This small molecule binds to this protein.
Small molecule (SMILES): Cc1cc(S(N)(=O)=O)ccc1NC(=O)COc1ccc(Cl)cc1C(=O)c1cc(Cl)cc(C#N)c1

Sequence of chain 1.A:
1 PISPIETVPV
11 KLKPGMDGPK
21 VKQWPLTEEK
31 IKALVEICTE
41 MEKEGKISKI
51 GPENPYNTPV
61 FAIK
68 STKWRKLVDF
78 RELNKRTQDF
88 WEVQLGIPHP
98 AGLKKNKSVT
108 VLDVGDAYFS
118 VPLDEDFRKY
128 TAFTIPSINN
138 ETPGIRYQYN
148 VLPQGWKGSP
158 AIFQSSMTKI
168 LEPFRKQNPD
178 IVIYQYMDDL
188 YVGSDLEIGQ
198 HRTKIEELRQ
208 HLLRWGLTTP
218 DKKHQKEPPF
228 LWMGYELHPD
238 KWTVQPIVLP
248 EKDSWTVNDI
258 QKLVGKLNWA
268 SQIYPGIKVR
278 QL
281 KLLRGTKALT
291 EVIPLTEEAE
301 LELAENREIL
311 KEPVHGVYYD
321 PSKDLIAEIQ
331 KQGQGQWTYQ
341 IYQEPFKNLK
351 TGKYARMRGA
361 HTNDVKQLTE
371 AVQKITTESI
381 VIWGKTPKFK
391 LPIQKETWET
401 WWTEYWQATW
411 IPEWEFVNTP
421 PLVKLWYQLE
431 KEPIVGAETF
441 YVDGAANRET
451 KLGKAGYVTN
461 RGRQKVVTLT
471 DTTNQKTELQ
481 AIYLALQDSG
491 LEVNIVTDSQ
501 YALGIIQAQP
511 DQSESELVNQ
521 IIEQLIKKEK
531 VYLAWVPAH

Binding-site contacts:
Ligand atom C21 contacts residue SER105 of chain 1.A at 3.5 Å.
Ligand atom C19 contacts residue PRO236 of chain 1.A at 3.7 Å (hydrophobic).
Ligand atom C22 contacts residue VAL106 of chain 1.A at 3.4 Å (hydrophobic).
Ligand atom C10 contacts residue TYR188 of chain 1.A at 3.5 Å (hydrophobic).
Ligand atom C5 contacts residue ASN103 of chain 1.A at 3.4 Å.
Ligand atom C23 contacts residue LEU234 of chain 1.A at 3.3 Å (hydrophobic).
Ligand atom N3 contacts residue LYS104 of chain 1.A at 3.3 Å (salt-bridge).
Ligand atom N2 contacts residue TYR188 of chain 1.A at 3.5 Å.
Ligand atom C3 contacts residue VAL106 of chain 1.A at 3.5 Å (hydrophobic).
Ligand atom N2 contacts residue PHE227 of chain 1.A at 3.7 Å.
Ligand atom C21 contacts residue ASN103 of chain 1.A at 3.7 Å.
Ligand atom O3 contacts residue ASN103 of chain 1.A at 2.9 Å (h-bond).
Ligand atom C9 contacts residue LEU100 of chain 1.A at 3.4 Å (hydrophobic).
Ligand atom O5 contacts residue VAL106 of chain 1.A at 3.3 Å (h-bond).
Ligand atom C11 contacts residue TYR188 of chain 1.A at 3.3 Å (hydrophobic).
Ligand atom N2 contacts residue VAL108 of chain 1.A at 3.7 Å.
Ligand atom C2 contacts residue VAL106 of chain 1.A at 3.6 Å (hydrophobic).
Ligand atom O2 contacts residue LEU100 of chain 1.A at 3.5 Å.
Ligand atom CL1 contacts residue TRP229 of chain 1.A at 3.6 Å.
Ligand atom C21 contacts residue LYS104 of chain 1.A at 3.6 Å.
Ligand atom C5 contacts residue VAL106 of chain 1.A at 3.7 Å (hydrophobic).
Ligand atom C6 contacts residue LYS101 of chain 1.A at 3.3 Å.
Ligand atom C22 contacts residue ASN103 of chain 1.A at 3.2 Å.
Ligand atom CL contacts residue GLY190 of chain 1.A at 3.2 Å.
Ligand atom CL1 contacts residue TYR188 of chain 1.A at 3.6 Å.
Ligand atom O5 contacts residue SER105 of chain 1.A at 3.6 Å.
Ligand atom CL contacts residue TYR188 of chain 1.A at 2.8 Å.
Ligand atom O4 contacts residue PRO236 of chain 1.A at 3.6 Å.
Ligand atom O3 contacts residue LYS102 of chain 1.A at 3.3 Å.
Ligand atom CL contacts residue VAL179 of chain 1.A at 3.5 Å.
Ligand atom C26 contacts residue TYR188 of chain 1.A at 3.5 Å (hydrophobic).
Ligand atom C4 contacts residue VAL106 of chain 1.A at 3.5 Å (hydrophobic).
Ligand atom C12 contacts residue TYR188 of chain 1.A at 3.6 Å (hydrophobic).
Ligand atom O3 contacts residue PRO236 of chain 1.A at 3.6 Å.
Ligand atom C11 contacts residue TRP229 of chain 1.A at 3.7 Å (hydrophobic).
Ligand atom C17 contacts residue VAL106 of chain 1.A at 3.7 Å (hydrophobic).
Ligand atom C15 contacts residue TYR318 of chain 1.A at 3.3 Å (hydrophobic).
Ligand atom C21 contacts residue VAL106 of chain 1.A at 3.3 Å (hydrophobic).
Ligand atom C23 contacts residue HIS235 of chain 1.A at 3.2 Å.
Ligand atom O4 contacts residue PRO225 of chain 1.A at 3.2 Å.